Sequence of chain 1.E:
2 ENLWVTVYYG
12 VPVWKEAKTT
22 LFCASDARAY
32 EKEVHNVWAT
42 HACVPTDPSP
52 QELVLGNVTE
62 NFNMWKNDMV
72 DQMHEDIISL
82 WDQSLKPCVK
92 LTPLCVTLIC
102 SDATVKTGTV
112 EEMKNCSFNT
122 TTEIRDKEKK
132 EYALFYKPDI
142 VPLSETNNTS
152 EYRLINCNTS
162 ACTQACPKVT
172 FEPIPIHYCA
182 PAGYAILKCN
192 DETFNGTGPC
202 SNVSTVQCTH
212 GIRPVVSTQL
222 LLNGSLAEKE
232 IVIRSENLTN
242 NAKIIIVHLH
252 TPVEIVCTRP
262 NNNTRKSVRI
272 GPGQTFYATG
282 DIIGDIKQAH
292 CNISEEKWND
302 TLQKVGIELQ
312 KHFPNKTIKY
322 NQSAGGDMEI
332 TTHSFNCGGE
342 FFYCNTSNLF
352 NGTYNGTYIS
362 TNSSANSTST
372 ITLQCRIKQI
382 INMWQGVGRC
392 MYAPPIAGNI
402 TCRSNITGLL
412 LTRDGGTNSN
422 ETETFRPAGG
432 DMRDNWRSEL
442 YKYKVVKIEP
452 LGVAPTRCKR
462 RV

Binding-site contacts:
Ligand atom C2 contacts residue ASN224 of chain 1.E at 2.5 Å.
Ligand atom O7 contacts residue SER405 of chain 1.E at 3.5 Å.
Ligand atom C4 contacts residue ARG404 of chain 1.E at 4.3 Å.
Ligand atom C8 contacts residue LEU223 of chain 1.E at 3.5 Å (hydrophobic).
Ligand atom C1 contacts residue ASN224 of chain 1.E at 1.6 Å.
Ligand atom O6 contacts residue GLU173 of chain 1.E at 3.7 Å.
Ligand atom C7 contacts residue LEU223 of chain 1.E at 3.5 Å (hydrophobic).
Ligand atom C4 contacts residue ASN224 of chain 1.E at 4.1 Å.
Ligand atom C7 contacts residue ASN224 of chain 1.E at 3.2 Å.
Ligand atom C3 contacts residue ARG404 of chain 1.E at 4.0 Å.
Ligand atom O7 contacts residue LEU223 of chain 1.E at 3.6 Å.
Ligand atom C6 contacts residue ASN224 of chain 1.E at 4.4 Å.
Ligand atom N2 contacts residue ASN224 of chain 1.E at 3.0 Å (h-bond).
Ligand atom O5 contacts residue ASN224 of chain 1.E at 2.2 Å (h-bond).
Ligand atom N2 contacts residue LEU223 of chain 1.E at 4.1 Å.
Ligand atom C8 contacts residue ASN337 of chain 1.E at 3.9 Å.
Ligand atom C5 contacts residue ARG404 of chain 1.E at 4.2 Å.
Ligand atom O7 contacts residue ASN224 of chain 1.E at 2.9 Å (h-bond).
Ligand atom O4 contacts residue ARG404 of chain 1.E at 3.9 Å.
Ligand atom C3 contacts residue ASN224 of chain 1.E at 3.8 Å.
Ligand atom O4 contacts residue THR171 of chain 1.E at 4.2 Å.
Ligand atom C8 contacts residue ASN224 of chain 1.E at 4.4 Å.
Ligand atom C6 contacts residue GLU173 of chain 1.E at 4.0 Å.
Ligand atom O7 contacts residue ARG404 of chain 1.E at 3.8 Å.
Ligand atom C5 contacts residue ASN224 of chain 1.E at 3.5 Å.
Ligand atom C1 contacts residue SER405 of chain 1.E at 4.3 Å.

The small molecule below binds the protein below.
Small molecule (SMILES): CC(=O)N[C@H]1[C@H](O[C@H]2[C@H](O)[C@@H](NC(C)=O)CO[C@@H]2CO)O[C@H](CO)[C@@H](O[C@@H]2O[C@H](CO)[C@@H](O)[C@H](O[C@H]3O[C@H](CO)[C@@H](O)[C@H](O)[C@@H]3O)[C@@H]2O)[C@@H]1O